Binding-site contacts:
Ligand atom C1 contacts residue THR156 of chain 37.A at 4.1 Å.
Ligand atom C7 contacts residue GLY150 of chain 37.A at 4.5 Å.
Ligand atom C8 contacts residue GLY150 of chain 37.A at 4.3 Å.
Ligand atom C8 contacts residue ASN154 of chain 37.A at 3.4 Å.
Ligand atom O5 contacts residue ASN154 of chain 37.A at 3.7 Å.
Ligand atom C2 contacts residue ASN154 of chain 37.A at 2.9 Å.
Ligand atom C6 contacts residue THR156 of chain 37.A at 4.2 Å.
Ligand atom O7 contacts residue ASN154 of chain 37.A at 1.3 Å (h-bond).
Ligand atom C5 contacts residue THR156 of chain 37.A at 3.7 Å.
Ligand atom C1 contacts residue ASN154 of chain 37.A at 2.6 Å.
Ligand atom N2 contacts residue ASN154 of chain 37.A at 2.2 Å (h-bond).
Ligand atom O7 contacts residue VAL153 of chain 37.A at 2.8 Å (h-bond).
Ligand atom O7 contacts residue GLY150 of chain 37.A at 4.2 Å.
Ligand atom O5 contacts residue THR156 of chain 37.A at 3.9 Å.
Ligand atom C7 contacts residue ASN154 of chain 37.A at 1.9 Å.
Ligand atom O7 contacts residue THR156 of chain 37.A at 4.2 Å.
Ligand atom C3 contacts residue ASN154 of chain 37.A at 4.3 Å.
Ligand atom C7 contacts residue VAL153 of chain 37.A at 4.0 Å (hydrophobic).

A protein and the small-molecule ligand that binds it are described below.
Small molecule (SMILES): CC(=O)N[C@H]1[C@H](O[C@H]2[C@H](O)[C@@H](NC(C)=O)CO[C@@H]2CO)O[C@H](CO)[C@@H](O)[C@@H]1O

Sequence of chain 37.A:
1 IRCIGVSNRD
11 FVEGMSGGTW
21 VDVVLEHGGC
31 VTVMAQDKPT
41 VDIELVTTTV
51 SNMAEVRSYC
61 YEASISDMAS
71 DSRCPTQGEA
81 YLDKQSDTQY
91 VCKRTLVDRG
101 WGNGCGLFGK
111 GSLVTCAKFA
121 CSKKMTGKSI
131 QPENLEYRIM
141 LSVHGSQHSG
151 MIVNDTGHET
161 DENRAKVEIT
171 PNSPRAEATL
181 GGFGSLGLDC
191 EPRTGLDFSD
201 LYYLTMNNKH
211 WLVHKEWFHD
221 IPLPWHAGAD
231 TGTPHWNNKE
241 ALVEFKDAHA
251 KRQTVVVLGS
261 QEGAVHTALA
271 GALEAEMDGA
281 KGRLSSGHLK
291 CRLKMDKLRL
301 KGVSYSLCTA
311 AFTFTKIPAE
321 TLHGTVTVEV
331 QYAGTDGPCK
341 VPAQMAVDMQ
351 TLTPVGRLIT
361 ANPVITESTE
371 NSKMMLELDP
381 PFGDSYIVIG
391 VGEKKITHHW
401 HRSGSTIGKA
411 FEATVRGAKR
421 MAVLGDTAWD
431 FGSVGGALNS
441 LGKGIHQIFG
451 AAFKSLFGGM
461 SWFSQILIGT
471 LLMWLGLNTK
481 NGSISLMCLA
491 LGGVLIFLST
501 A